Sequence of chain 1.A:
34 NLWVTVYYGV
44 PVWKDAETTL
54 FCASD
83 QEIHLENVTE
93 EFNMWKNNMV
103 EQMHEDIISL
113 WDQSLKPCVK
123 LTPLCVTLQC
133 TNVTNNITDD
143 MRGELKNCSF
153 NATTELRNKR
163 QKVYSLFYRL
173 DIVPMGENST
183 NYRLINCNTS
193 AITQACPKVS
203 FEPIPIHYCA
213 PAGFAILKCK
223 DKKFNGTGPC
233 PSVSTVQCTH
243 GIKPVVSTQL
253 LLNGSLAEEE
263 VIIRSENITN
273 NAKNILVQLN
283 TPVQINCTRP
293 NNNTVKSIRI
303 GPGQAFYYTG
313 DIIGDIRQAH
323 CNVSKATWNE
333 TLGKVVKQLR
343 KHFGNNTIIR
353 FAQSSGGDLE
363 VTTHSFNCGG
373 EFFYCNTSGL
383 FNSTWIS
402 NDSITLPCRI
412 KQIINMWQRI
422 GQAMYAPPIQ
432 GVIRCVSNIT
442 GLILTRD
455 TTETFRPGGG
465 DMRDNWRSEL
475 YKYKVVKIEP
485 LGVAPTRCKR

Binding-site contacts:
Ligand atom N2 contacts residue ASN134 of chain 1.A at 3.0 Å (h-bond).
Ligand atom O5 contacts residue LYS148 of chain 1.A at 3.8 Å.
Ligand atom C3 contacts residue ASN134 of chain 1.A at 3.9 Å.
Ligand atom O6 contacts residue LYS148 of chain 1.A at 3.3 Å (salt-bridge).
Ligand atom C5 contacts residue LYS148 of chain 1.A at 4.3 Å.
Ligand atom C1 contacts residue LYS148 of chain 1.A at 4.5 Å.
Ligand atom O6 contacts residue GLY145 of chain 1.A at 3.3 Å.
Ligand atom O7 contacts residue ASN134 of chain 1.A at 3.3 Å (h-bond).
Ligand atom C5 contacts residue ASN134 of chain 1.A at 3.8 Å.
Ligand atom C1 contacts residue ASN134 of chain 1.A at 1.5 Å.
Ligand atom C6 contacts residue GLY145 of chain 1.A at 3.8 Å.
Ligand atom C4 contacts residue ASN134 of chain 1.A at 4.4 Å.
Ligand atom C6 contacts residue LYS148 of chain 1.A at 4.2 Å.
Ligand atom C2 contacts residue ASN134 of chain 1.A at 2.5 Å.
Ligand atom C7 contacts residue ASN134 of chain 1.A at 3.3 Å.
Ligand atom C8 contacts residue ASN134 of chain 1.A at 4.5 Å.
Ligand atom O5 contacts residue ASN134 of chain 1.A at 2.5 Å (h-bond).

A protein and the small-molecule ligand that binds it are described below.
Small molecule (SMILES): CC(=O)N[C@@H]1[C@@H](O)[C@H](O)[C@@H](CO)O[C@H]1O